Sequence of chain 1.A:
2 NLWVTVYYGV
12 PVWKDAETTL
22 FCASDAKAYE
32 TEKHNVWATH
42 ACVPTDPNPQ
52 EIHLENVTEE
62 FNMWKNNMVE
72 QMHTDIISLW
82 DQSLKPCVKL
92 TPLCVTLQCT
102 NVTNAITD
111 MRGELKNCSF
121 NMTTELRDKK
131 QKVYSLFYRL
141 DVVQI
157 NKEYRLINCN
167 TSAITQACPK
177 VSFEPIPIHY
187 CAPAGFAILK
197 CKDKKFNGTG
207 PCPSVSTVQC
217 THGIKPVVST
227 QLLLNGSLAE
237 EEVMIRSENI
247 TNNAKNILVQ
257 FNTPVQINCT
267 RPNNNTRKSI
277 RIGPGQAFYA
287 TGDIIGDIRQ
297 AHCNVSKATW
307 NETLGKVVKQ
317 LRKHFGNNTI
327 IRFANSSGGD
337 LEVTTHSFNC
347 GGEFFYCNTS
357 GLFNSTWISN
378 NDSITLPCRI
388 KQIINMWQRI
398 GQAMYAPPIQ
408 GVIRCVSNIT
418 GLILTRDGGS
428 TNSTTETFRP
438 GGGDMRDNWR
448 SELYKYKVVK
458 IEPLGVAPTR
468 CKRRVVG

This small molecule binds to this protein.
Small molecule (SMILES): CC(=O)N[C@@H]1[C@@H](O)[C@H](O)[C@@H](CO)O[C@H]1O

Binding-site contacts:
Ligand atom C1 contacts residue ASN121 of chain 1.A at 1.5 Å.
Ligand atom C8 contacts residue GLN99 of chain 1.A at 3.6 Å.
Ligand atom N2 contacts residue ASN121 of chain 1.A at 2.8 Å (h-bond).
Ligand atom C3 contacts residue ASN121 of chain 1.A at 3.7 Å.
Ligand atom C4 contacts residue ASN121 of chain 1.A at 4.2 Å.
Ligand atom C5 contacts residue ASN121 of chain 1.A at 3.7 Å.
Ligand atom C2 contacts residue ASN121 of chain 1.A at 2.4 Å.
Ligand atom O5 contacts residue ASN121 of chain 1.A at 2.4 Å (h-bond).
Ligand atom C7 contacts residue ASN121 of chain 1.A at 4.0 Å.